Sequence of chain 1.A:
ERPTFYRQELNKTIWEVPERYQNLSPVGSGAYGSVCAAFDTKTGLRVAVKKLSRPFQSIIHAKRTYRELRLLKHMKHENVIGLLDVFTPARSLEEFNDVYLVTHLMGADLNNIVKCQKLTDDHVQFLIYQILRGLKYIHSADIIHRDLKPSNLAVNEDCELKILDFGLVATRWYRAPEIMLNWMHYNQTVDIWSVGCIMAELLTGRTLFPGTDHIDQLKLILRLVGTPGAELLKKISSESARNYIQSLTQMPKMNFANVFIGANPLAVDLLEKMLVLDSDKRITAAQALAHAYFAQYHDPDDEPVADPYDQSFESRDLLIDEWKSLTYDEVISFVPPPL

Binding-site contacts:
Ligand atom N16 contacts residue MET132 of chain 1.A at 2.9 Å (h-bond).
Ligand atom CL7 contacts residue GLY193 of chain 1.A at 3.6 Å.
Ligand atom C15 contacts residue MET132 of chain 1.A at 3.8 Å (hydrophobic).
Ligand atom C17 contacts residue LEU131 of chain 1.A at 4.0 Å (hydrophobic).
Ligand atom C15 contacts residue ALA74 of chain 1.A at 3.7 Å (hydrophobic).
Ligand atom C17 contacts residue ALA74 of chain 1.A at 3.7 Å (hydrophobic).
Ligand atom CL7 contacts residue LEU190 of chain 1.A at 4.0 Å.
Ligand atom C13 contacts residue ALA74 of chain 1.A at 4.1 Å (hydrophobic).
Ligand atom C18 contacts residue ALA74 of chain 1.A at 4.0 Å (hydrophobic).
Ligand atom N2 contacts residue LEU190 of chain 1.A at 3.9 Å.
Ligand atom C5 contacts residue LEU190 of chain 1.A at 3.8 Å (hydrophobic).
Ligand atom C12 contacts residue THR129 of chain 1.A at 3.6 Å.
Ligand atom C15 contacts residue THR129 of chain 1.A at 3.7 Å.
Ligand atom N16 contacts residue HIS130 of chain 1.A at 3.7 Å.
Ligand atom N1 contacts residue LYS76 of chain 1.A at 3.2 Å (salt-bridge).
Ligand atom C12 contacts residue LEU127 of chain 1.A at 3.5 Å (hydrophobic).
Ligand atom C13 contacts residue LYS76 of chain 1.A at 3.7 Å.
Ligand atom C12 contacts residue LYS76 of chain 1.A at 3.7 Å.
Ligand atom C17 contacts residue MET132 of chain 1.A at 3.4 Å (hydrophobic).
Ligand atom C3 contacts residue LEU190 of chain 1.A at 3.9 Å (hydrophobic).
Ligand atom C11 contacts residue THR129 of chain 1.A at 3.6 Å.
Ligand atom CL7 contacts residue LEU194 of chain 1.A at 3.6 Å.
Ligand atom C15 contacts residue HIS130 of chain 1.A at 3.4 Å.
Ligand atom C14 contacts residue ALA74 of chain 1.A at 4.1 Å (hydrophobic).
Ligand atom N2 contacts residue LEU194 of chain 1.A at 3.9 Å.
Ligand atom N2 contacts residue LYS76 of chain 1.A at 3.6 Å (salt-bridge).
Ligand atom C13 contacts residue THR129 of chain 1.A at 4.0 Å.
Ligand atom C14 contacts residue THR129 of chain 1.A at 3.7 Å.
Ligand atom N2 contacts residue GLY193 of chain 1.A at 3.7 Å.
Ligand atom N2 contacts residue PHE192 of chain 1.A at 3.5 Å (h-bond).
Ligand atom C11 contacts residue LEU127 of chain 1.A at 3.6 Å (hydrophobic).
Ligand atom C12 contacts residue ALA74 of chain 1.A at 3.5 Å (hydrophobic).
Ligand atom C contacts residue LEU190 of chain 1.A at 3.7 Å (hydrophobic).
Ligand atom C9 contacts residue LYS76 of chain 1.A at 4.0 Å.
Ligand atom N1 contacts residue LEU190 of chain 1.A at 3.8 Å.
Ligand atom C3 contacts residue LEU194 of chain 1.A at 4.0 Å (hydrophobic).
Ligand atom N16 contacts residue ALA74 of chain 1.A at 3.6 Å.
Ligand atom N1 contacts residue PHE192 of chain 1.A at 3.7 Å.
Ligand atom N16 contacts residue LEU131 of chain 1.A at 3.9 Å.
Ligand atom C4 contacts residue LEU190 of chain 1.A at 3.8 Å (hydrophobic).

This protein binds this small molecule.
Small molecule (SMILES): Clc1cc(-c2ccncc2)c(-c2ccccc2)nn1